Sequence of chain 1.N:
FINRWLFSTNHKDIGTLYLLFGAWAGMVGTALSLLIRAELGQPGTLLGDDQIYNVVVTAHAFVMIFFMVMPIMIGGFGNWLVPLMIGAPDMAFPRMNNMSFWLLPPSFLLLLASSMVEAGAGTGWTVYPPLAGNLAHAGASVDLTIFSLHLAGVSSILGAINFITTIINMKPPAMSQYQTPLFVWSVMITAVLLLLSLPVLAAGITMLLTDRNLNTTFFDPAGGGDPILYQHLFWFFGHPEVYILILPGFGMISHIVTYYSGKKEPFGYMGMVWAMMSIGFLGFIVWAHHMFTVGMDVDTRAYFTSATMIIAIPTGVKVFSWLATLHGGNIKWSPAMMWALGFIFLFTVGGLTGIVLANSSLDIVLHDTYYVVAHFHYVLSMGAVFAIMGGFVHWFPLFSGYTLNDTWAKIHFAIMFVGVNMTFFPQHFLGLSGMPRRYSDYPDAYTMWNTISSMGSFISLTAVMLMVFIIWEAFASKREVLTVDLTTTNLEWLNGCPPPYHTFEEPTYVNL

Binding-site contacts:
Ligand atom C34 contacts residue TRP65 of chain 1.O at 4.0 Å (hydrophobic).
Ligand atom C40 contacts residue PHE321 of chain 1.N at 3.9 Å (hydrophobic).
Ligand atom C34 contacts residue PHE321 of chain 1.N at 3.9 Å (hydrophobic).
Ligand atom C28 contacts residue TRP65 of chain 1.O at 3.8 Å (hydrophobic).
Ligand atom C43 contacts residue PRO69 of chain 1.O at 4.5 Å (hydrophobic).
Ligand atom C25 contacts residue TRP65 of chain 1.O at 4.0 Å (hydrophobic).
Ligand atom C22 contacts residue TRP65 of chain 1.O at 3.6 Å (hydrophobic).
Ligand atom C43 contacts residue ILE72 of chain 1.O at 3.9 Å (hydrophobic).
Ligand atom O16 contacts residue LEU17 of chain 1.V at 4.3 Å.
Ligand atom C18 contacts residue ILE64 of chain 1.O at 4.3 Å (hydrophobic).
Ligand atom C43 contacts residue PHE321 of chain 1.N at 4.2 Å (hydrophobic).
Ligand atom C37 contacts residue PHE321 of chain 1.N at 3.6 Å (hydrophobic).
Ligand atom C37 contacts residue LEU37 of chain 1.O at 4.0 Å (hydrophobic).
Ligand atom C40 contacts residue PRO69 of chain 1.O at 4.1 Å (hydrophobic).
Ligand atom C31 contacts residue LEU37 of chain 1.O at 4.5 Å (hydrophobic).
Ligand atom C19 contacts residue ILE21 of chain 1.V at 4.2 Å (hydrophobic).
Ligand atom C25 contacts residue ILE21 of chain 1.V at 4.3 Å (hydrophobic).
Ligand atom C40 contacts residue LEU68 of chain 1.O at 4.2 Å (hydrophobic).
Ligand atom O16 contacts residue VAL61 of chain 1.O at 4.1 Å.
Ligand atom C31 contacts residue TRP65 of chain 1.O at 4.3 Å (hydrophobic).
Ligand atom C31 contacts residue PHE321 of chain 1.N at 4.4 Å (hydrophobic).
Ligand atom C28 contacts residue ILE64 of chain 1.O at 4.0 Å (hydrophobic).

Sequence of chain 1.V:
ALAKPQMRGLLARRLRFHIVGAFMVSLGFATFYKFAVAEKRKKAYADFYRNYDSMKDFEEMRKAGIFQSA

Sequence of chain 1.O:
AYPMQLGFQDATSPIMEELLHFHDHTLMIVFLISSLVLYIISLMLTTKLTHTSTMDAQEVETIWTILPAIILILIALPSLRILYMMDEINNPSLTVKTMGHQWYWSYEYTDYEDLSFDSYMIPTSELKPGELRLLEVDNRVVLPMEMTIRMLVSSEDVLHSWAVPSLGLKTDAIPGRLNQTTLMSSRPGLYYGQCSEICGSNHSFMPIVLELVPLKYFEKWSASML

A small-molecule ligand and the protein it binds are described below.
Small molecule (SMILES): CCCCCCCCCCO[C@@H]1O[C@H](CO)[C@@H](O[C@H]2O[C@H](CO)[C@@H](O)[C@H](O)[C@H]2O)[C@H](O)[C@H]1O